Sequence of chain 22.C:
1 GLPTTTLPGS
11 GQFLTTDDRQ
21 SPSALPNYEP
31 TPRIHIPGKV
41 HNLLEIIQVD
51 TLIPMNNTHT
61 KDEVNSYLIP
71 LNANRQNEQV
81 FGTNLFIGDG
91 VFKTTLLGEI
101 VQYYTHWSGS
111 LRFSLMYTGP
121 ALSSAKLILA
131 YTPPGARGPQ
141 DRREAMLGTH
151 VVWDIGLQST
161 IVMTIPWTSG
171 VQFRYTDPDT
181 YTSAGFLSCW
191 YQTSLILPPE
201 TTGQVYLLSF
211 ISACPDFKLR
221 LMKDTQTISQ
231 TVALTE

This protein binds this small molecule.
Small molecule (SMILES): OCCOCOCc1cc(CCCCCOc2c(Cl)cc(C3=NCCO3)cc2Cl)on1

Sequence of chain 21.A:
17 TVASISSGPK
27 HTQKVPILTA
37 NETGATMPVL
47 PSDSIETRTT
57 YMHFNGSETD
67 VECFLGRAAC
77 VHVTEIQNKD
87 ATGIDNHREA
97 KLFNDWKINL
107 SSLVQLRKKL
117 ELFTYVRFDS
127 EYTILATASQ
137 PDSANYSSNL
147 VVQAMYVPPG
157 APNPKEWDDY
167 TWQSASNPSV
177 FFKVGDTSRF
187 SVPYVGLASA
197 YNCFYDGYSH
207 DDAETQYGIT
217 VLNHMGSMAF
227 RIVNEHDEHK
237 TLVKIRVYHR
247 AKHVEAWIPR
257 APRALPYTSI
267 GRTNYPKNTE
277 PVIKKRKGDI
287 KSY

Binding-site contacts:
Ligand atom N3A contacts residue PRO174 of chain 21.A at 3.6 Å (h-bond).
Ligand atom C5C contacts residue VAL188 of chain 21.A at 2.9 Å (hydrophobic).
Ligand atom C5A contacts residue ALA150 of chain 21.A at 3.2 Å (hydrophobic).
Ligand atom N2 contacts residue MET221 of chain 21.A at 3.5 Å (h-bond).
Ligand atom O1A contacts residue PHE186 of chain 21.A at 2.9 Å.
Ligand atom C4A contacts residue VAL176 of chain 21.A at 3.7 Å (hydrophobic).
Ligand atom C3 contacts residue LEU106 of chain 21.A at 3.4 Å (hydrophobic).
Ligand atom O1B contacts residue TYR152 of chain 21.A at 3.8 Å.
Ligand atom CL2 contacts residue MET224 of chain 21.A at 2.9 Å.
Ligand atom C31 contacts residue LEU106 of chain 21.A at 3.8 Å (hydrophobic).
Ligand atom C2B contacts residue MET224 of chain 21.A at 3.6 Å (hydrophobic).
Ligand atom C4A contacts residue SER175 of chain 21.A at 3.8 Å.
Ligand atom C3D contacts residue LEU116 of chain 21.A at 3.6 Å (hydrophobic).
Ligand atom C4A contacts residue PRO174 of chain 21.A at 3.3 Å (hydrophobic).
Ligand atom C5A contacts residue PHE186 of chain 21.A at 3.5 Å (hydrophobic).
Ligand atom CL1 contacts residue VAL188 of chain 21.A at 3.5 Å.
Ligand atom C6B contacts residue VAL188 of chain 21.A at 3.8 Å (hydrophobic).
Ligand atom C5B contacts residue TYR152 of chain 21.A at 3.8 Å (hydrophobic).
Ligand atom C1B contacts residue VAL188 of chain 21.A at 3.8 Å (hydrophobic).
Ligand atom O1A contacts residue ALA150 of chain 21.A at 3.8 Å.
Ligand atom O1D contacts residue SER107 of chain 21.A at 3.2 Å.
Ligand atom C2A contacts residue PHE186 of chain 21.A at 3.3 Å (hydrophobic).
Ligand atom CL2 contacts residue ILE104 of chain 21.A at 3.1 Å.
Ligand atom C4 contacts residue LEU106 of chain 21.A at 2.5 Å (hydrophobic).
Ligand atom C3B contacts residue MET224 of chain 21.A at 3.4 Å (hydrophobic).
Ligand atom N3A contacts residue ALA24 of chain 21.C at 3.6 Å.
Ligand atom C4B contacts residue PHE186 of chain 21.A at 3.4 Å (hydrophobic).
Ligand atom N2 contacts residue ASN219 of chain 21.A at 3.4 Å (h-bond).
Ligand atom C6B contacts residue TYR152 of chain 21.A at 3.8 Å (hydrophobic).
Ligand atom C1C contacts residue TYR128 of chain 21.A at 3.5 Å (hydrophobic).
Ligand atom C5 contacts residue LEU106 of chain 21.A at 3.5 Å (hydrophobic).
Ligand atom C5A contacts residue VAL176 of chain 21.A at 3.2 Å (hydrophobic).
Ligand atom C31 contacts residue ASN219 of chain 21.A at 3.8 Å.
Ligand atom C3C contacts residue ILE104 of chain 21.A at 3.6 Å (hydrophobic).
Ligand atom C4C contacts residue TYR128 of chain 21.A at 3.5 Å (hydrophobic).
Ligand atom O1 contacts residue MET221 of chain 21.A at 3.1 Å (h-bond).
Ligand atom C2D contacts residue SER107 of chain 21.A at 3.8 Å.
Ligand atom CL1 contacts residue LEU25 of chain 21.C at 3.5 Å.
Ligand atom C1B contacts residue TYR152 of chain 21.A at 3.8 Å (hydrophobic).
Ligand atom C3B contacts residue PHE186 of chain 21.A at 3.7 Å (hydrophobic).

Sequence of chain 21.C:
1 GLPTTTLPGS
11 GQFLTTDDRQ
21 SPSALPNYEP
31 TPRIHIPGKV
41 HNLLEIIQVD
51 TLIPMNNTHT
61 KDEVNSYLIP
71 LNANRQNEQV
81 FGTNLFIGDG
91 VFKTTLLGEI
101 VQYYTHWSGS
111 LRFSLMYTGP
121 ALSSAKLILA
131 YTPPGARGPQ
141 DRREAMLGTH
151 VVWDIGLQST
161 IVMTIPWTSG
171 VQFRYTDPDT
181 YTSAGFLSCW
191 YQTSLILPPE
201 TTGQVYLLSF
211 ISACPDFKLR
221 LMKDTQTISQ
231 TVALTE